Binding-site contacts:
Ligand atom O5 contacts residue ASN210 of chain 1.A at 2.2 Å (h-bond).
Ligand atom C7 contacts residue NAG1 of chain 1.E at 4.3 Å.
Ligand atom N2 contacts residue ASN210 of chain 1.A at 3.1 Å (h-bond).
Ligand atom O7 contacts residue ASN210 of chain 1.A at 3.4 Å (h-bond).
Ligand atom C7 contacts residue ASN191 of chain 1.A at 3.8 Å.
Ligand atom C3 contacts residue ASN210 of chain 1.A at 3.8 Å.
Ligand atom C2 contacts residue ASN210 of chain 1.A at 2.6 Å.
Ligand atom C7 contacts residue ASN210 of chain 1.A at 3.5 Å.
Ligand atom C2 contacts residue GLY189 of chain 1.A at 3.8 Å.
Ligand atom N2 contacts residue GLY189 of chain 1.A at 2.6 Å (h-bond).
Ligand atom C8 contacts residue LYS190 of chain 1.A at 4.0 Å.
Ligand atom O7 contacts residue ASN191 of chain 1.A at 3.4 Å (h-bond).
Ligand atom O7 contacts residue NAG1 of chain 1.E at 3.4 Å.
Ligand atom C7 contacts residue GLY189 of chain 1.A at 2.9 Å.
Ligand atom C8 contacts residue ASN191 of chain 1.A at 3.7 Å.
Ligand atom C5 contacts residue ASN210 of chain 1.A at 3.5 Å.
Ligand atom C1 contacts residue ASN210 of chain 1.A at 1.4 Å.
Ligand atom C8 contacts residue GLY189 of chain 1.A at 2.5 Å.
Ligand atom C3 contacts residue GLY189 of chain 1.A at 4.4 Å.
Ligand atom C1 contacts residue GLY189 of chain 1.A at 3.9 Å.
Ligand atom C4 contacts residue ASN210 of chain 1.A at 4.2 Å.
Ligand atom C8 contacts residue NAG1 of chain 1.E at 4.3 Å.
Ligand atom O7 contacts residue GLY189 of chain 1.A at 4.0 Å.

Sequence of chain 1.A:
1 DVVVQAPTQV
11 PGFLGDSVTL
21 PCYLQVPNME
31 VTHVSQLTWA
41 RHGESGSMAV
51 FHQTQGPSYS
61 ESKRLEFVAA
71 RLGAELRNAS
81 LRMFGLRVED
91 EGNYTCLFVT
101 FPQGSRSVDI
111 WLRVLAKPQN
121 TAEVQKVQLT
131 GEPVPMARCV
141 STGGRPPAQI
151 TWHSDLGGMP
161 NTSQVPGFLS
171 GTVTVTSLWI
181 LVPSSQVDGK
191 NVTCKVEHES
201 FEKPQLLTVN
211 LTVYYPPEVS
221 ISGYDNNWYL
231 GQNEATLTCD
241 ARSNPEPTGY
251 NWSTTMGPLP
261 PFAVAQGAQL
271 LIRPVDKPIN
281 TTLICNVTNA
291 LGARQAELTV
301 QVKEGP

This protein binds this small molecule.
Small molecule (SMILES): CC(=O)N[C@H]1[C@H](O[C@H]2[C@H](O)[C@@H](NC(C)=O)CO[C@@H]2CO)O[C@H](CO)[C@@H](O[C@@H]2O[C@H](CO)[C@@H](O)[C@H](O)[C@@H]2O)[C@@H]1O